Binding-site contacts:
Ligand atom O2B contacts residue LYS197 of chain 1.C at 4.4 Å.
Ligand atom O1B contacts residue MN1 of chain 1.O at 2.0 Å.
Ligand atom O3G contacts residue MN1 of chain 1.O at 3.0 Å.
Ligand atom O3G contacts residue LYS197 of chain 1.C at 3.3 Å (salt-bridge).
Ligand atom PG contacts residue ASP79 of chain 1.C at 4.4 Å.
Ligand atom O2G contacts residue LEU191 of chain 1.C at 3.6 Å.
Ligand atom PG contacts residue LYS197 of chain 1.C at 3.8 Å.
Ligand atom O1B contacts residue HIS139 of chain 1.C at 4.5 Å.
Ligand atom O3B contacts residue HIS139 of chain 1.C at 4.2 Å.
Ligand atom O2G contacts residue LYS197 of chain 1.C at 3.2 Å.
Ligand atom O1B contacts residue TYR203 of chain 1.C at 2.9 Å (h-bond).
Ligand atom O3A contacts residue MN1 of chain 1.O at 3.9 Å.
Ligand atom O3A contacts residue LYS197 of chain 1.C at 2.4 Å (salt-bridge).
Ligand atom O2G contacts residue MN1 of chain 1.O at 4.5 Å.
Ligand atom PG contacts residue MN1 of chain 1.O at 3.0 Å.
Ligand atom O2B contacts residue HIS200 of chain 1.C at 4.5 Å.
Ligand atom O1B contacts residue ASP79 of chain 1.C at 3.8 Å.
Ligand atom O3B contacts residue TYR203 of chain 1.C at 3.9 Å.
Ligand atom O1G contacts residue HIS139 of chain 1.C at 2.4 Å (h-bond).
Ligand atom PB contacts residue MN1 of chain 1.O at 3.1 Å.
Ligand atom O1B contacts residue ASP81 of chain 1.C at 2.8 Å (salt-bridge).
Ligand atom O2B contacts residue MN1 of chain 1.O at 4.3 Å.
Ligand atom PB contacts residue LYS197 of chain 1.C at 3.6 Å.
Ligand atom PB contacts residue TYR203 of chain 1.C at 3.3 Å.
Ligand atom O3G contacts residue MN1 of chain 1.N at 3.7 Å.
Ligand atom O1G contacts residue ASP79 of chain 1.C at 3.2 Å (salt-bridge).
Ligand atom O1G contacts residue MN1 of chain 1.O at 2.4 Å.
Ligand atom O2B contacts residue TYR203 of chain 1.C at 2.9 Å (h-bond).
Ligand atom O2G contacts residue HIS139 of chain 1.C at 4.2 Å.
Ligand atom O3G contacts residue ASP81 of chain 1.C at 4.5 Å.
Ligand atom O3B contacts residue MN1 of chain 1.O at 3.4 Å.
Ligand atom O3G contacts residue ASP79 of chain 1.C at 4.0 Å.
Ligand atom PG contacts residue HIS139 of chain 1.C at 3.7 Å.
Ligand atom PB contacts residue ASP81 of chain 1.C at 4.2 Å.
Ligand atom O3B contacts residue LYS197 of chain 1.C at 3.5 Å (salt-bridge).

A protein and the small-molecule ligand that binds it are described below.
Small molecule (SMILES): Nc1ccn([C@H]2C[C@H](O)[C@@H](CO[P](=O)(O)O[P](=O)(O)OP(=O)(O)O)O2)c(=O)n1

Sequence of chain 1.C:
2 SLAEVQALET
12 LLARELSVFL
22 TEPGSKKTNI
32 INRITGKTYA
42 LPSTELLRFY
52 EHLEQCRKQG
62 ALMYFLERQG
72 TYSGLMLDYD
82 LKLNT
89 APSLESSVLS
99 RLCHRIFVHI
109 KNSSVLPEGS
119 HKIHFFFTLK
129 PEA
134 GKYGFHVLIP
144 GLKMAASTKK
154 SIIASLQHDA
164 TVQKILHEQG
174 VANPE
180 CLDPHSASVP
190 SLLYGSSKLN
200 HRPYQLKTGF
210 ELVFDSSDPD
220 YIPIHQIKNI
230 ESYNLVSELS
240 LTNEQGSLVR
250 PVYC